Sequence of chain 3.B:
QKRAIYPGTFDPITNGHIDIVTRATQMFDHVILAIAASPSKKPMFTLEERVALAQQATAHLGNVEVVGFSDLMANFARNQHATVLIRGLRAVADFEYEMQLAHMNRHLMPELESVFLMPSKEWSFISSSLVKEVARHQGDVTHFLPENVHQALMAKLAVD

Sequence of chain 1.B:
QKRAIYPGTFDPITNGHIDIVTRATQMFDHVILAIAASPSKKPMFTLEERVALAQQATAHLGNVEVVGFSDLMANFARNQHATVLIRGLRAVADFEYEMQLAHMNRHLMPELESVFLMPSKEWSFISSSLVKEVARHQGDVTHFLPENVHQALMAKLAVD

Binding-site contacts:
Ligand atom C21 contacts residue PRO8 of chain 1.B at 3.8 Å (hydrophobic).
Ligand atom O22 contacts residue ARG88 of chain 1.B at 3.3 Å (salt-bridge).
Ligand atom O13 contacts residue MET74 of chain 1.B at 3.6 Å (h-bond).
Ligand atom C2 contacts residue MET74 of chain 1.B at 3.9 Å (hydrophobic).
Ligand atom O22 contacts residue TYR98 of chain 1.B at 3.5 Å (h-bond).
Ligand atom C7 contacts residue LEU102 of chain 1.B at 3.8 Å (hydrophobic).
Ligand atom C9 contacts residue LEU73 of chain 1.B at 3.4 Å (hydrophobic).
Ligand atom O15 contacts residue MET74 of chain 1.B at 3.1 Å.
Ligand atom C6 contacts residue LEU131 of chain 3.B at 3.9 Å (hydrophobic).
Ligand atom C10 contacts residue ASN106 of chain 1.B at 3.2 Å.
Ligand atom C20 contacts residue ARG88 of chain 1.B at 3.6 Å.
Ligand atom O13 contacts residue ALA75 of chain 1.B at 3.0 Å (h-bond).
Ligand atom C7 contacts residue VAL135 of chain 3.B at 3.8 Å (hydrophobic).
Ligand atom O13 contacts residue LEU109 of chain 1.B at 3.9 Å.
Ligand atom C21 contacts residue GLY9 of chain 1.B at 3.8 Å.
Ligand atom O13 contacts residue LEU73 of chain 1.B at 3.6 Å.
Ligand atom C3 contacts residue MET74 of chain 1.B at 3.9 Å (hydrophobic).
Ligand atom C2 contacts residue ASP72 of chain 1.B at 3.9 Å.
Ligand atom C6 contacts residue LEU102 of chain 1.B at 3.7 Å (hydrophobic).
Ligand atom C7 contacts residue LEU131 of chain 3.B at 3.9 Å (hydrophobic).
Ligand atom C6 contacts residue MET105 of chain 1.B at 3.8 Å (hydrophobic).
Ligand atom O13 contacts residue ASN106 of chain 1.B at 2.7 Å (h-bond).
Ligand atom C3 contacts residue PHE70 of chain 1.B at 3.9 Å (hydrophobic).
Ligand atom N11 contacts residue MET74 of chain 1.B at 3.0 Å (h-bond).
Ligand atom O17 contacts residue TYR98 of chain 1.B at 3.8 Å.
Ligand atom C10 contacts residue LEU73 of chain 1.B at 3.6 Å (hydrophobic).
Ligand atom C9 contacts residue MET74 of chain 1.B at 3.9 Å (hydrophobic).
Ligand atom C5 contacts residue ASN106 of chain 1.B at 3.1 Å.
Ligand atom C1 contacts residue MET74 of chain 1.B at 3.8 Å (hydrophobic).
Ligand atom C1 contacts residue LEU73 of chain 1.B at 3.9 Å (hydrophobic).
Ligand atom C19 contacts residue GLY9 of chain 1.B at 3.8 Å.
Ligand atom O22 contacts residue LEU102 of chain 1.B at 3.4 Å.
Ligand atom C21 contacts residue ARG88 of chain 1.B at 3.3 Å.
Ligand atom C3 contacts residue ASP72 of chain 1.B at 4.0 Å.
Ligand atom C19 contacts residue THR10 of chain 1.B at 3.8 Å.
Ligand atom C5 contacts residue LEU109 of chain 1.B at 3.8 Å (hydrophobic).
Ligand atom C19 contacts residue ALA37 of chain 1.B at 4.0 Å (hydrophobic).
Ligand atom N11 contacts residue LEU73 of chain 1.B at 3.4 Å.
Ligand atom C6 contacts residue VAL135 of chain 3.B at 3.5 Å (hydrophobic).
Ligand atom C5 contacts residue MET105 of chain 1.B at 3.9 Å (hydrophobic).

A protein and the small-molecule ligand that binds it are described below.
Small molecule (SMILES): CC(C)(CO)[C@@H](O)C(=O)NCCc1nc2cccc(O)c2[nH]1